Binding-site contacts:
Ligand atom O6 contacts residue TYR665 of chain 1.B at 3.8 Å.
Ligand atom C5 contacts residue 9751 of chain 1.HC at 3.6 Å.
Ligand atom C2 contacts residue ASN58 of chain 1.B at 2.4 Å.
Ligand atom O5 contacts residue 9751 of chain 1.HC at 3.0 Å.
Ligand atom C6 contacts residue 9751 of chain 1.HC at 3.9 Å.
Ligand atom C4 contacts residue LEU649 of chain 1.B at 3.9 Å (hydrophobic).
Ligand atom C5 contacts residue TRP651 of chain 1.B at 3.5 Å (hydrophobic).
Ligand atom C1 contacts residue ASN58 of chain 1.B at 1.4 Å.
Ligand atom C6 contacts residue 9751 of chain 1.HC at 3.3 Å.
Ligand atom N2 contacts residue ASN58 of chain 1.B at 2.9 Å (h-bond).
Ligand atom C7 contacts residue EDO1 of chain 2.LD at 3.7 Å.
Ligand atom C5 contacts residue ASN58 of chain 1.B at 3.6 Å.
Ligand atom C1 contacts residue GLU210 of chain 2.B at 3.8 Å.
Ligand atom C4 contacts residue 9751 of chain 1.HC at 3.6 Å.
Ligand atom C2 contacts residue GLU210 of chain 2.B at 3.3 Å.
Ligand atom O5 contacts residue TRP651 of chain 1.B at 3.4 Å.
Ligand atom C3 contacts residue ASN58 of chain 1.B at 3.8 Å.
Ligand atom O5 contacts residue LEU649 of chain 1.B at 3.5 Å.
Ligand atom C2 contacts residue 9751 of chain 1.HC at 3.6 Å.
Ligand atom O7 contacts residue ASN58 of chain 1.B at 3.9 Å.
Ligand atom C6 contacts residue TRP651 of chain 1.B at 3.4 Å (hydrophobic).
Ligand atom O4 contacts residue TRP651 of chain 1.B at 3.6 Å.
Ligand atom C4 contacts residue TRP651 of chain 1.B at 4.0 Å (hydrophobic).
Ligand atom C1 contacts residue 9751 of chain 1.HC at 3.7 Å.
Ligand atom C7 contacts residue ASN58 of chain 1.B at 3.6 Å.
Ligand atom C1 contacts residue TRP651 of chain 1.B at 3.8 Å (hydrophobic).
Ligand atom C8 contacts residue EDO1 of chain 2.LD at 3.5 Å.
Ligand atom O5 contacts residue ASN58 of chain 1.B at 2.3 Å (h-bond).
Ligand atom O3 contacts residue TRP651 of chain 1.B at 3.5 Å.
Ligand atom O7 contacts residue EDO1 of chain 2.LD at 3.2 Å (h-bond).
Ligand atom O5 contacts residue LYS405 of chain 1.B at 4.0 Å.
Ligand atom O2 contacts residue 9751 of chain 1.HC at 2.6 Å (h-bond).
Ligand atom O2 contacts residue GLU210 of chain 2.B at 2.7 Å (salt-bridge).
Ligand atom C6 contacts residue TRP651 of chain 1.B at 3.8 Å (hydrophobic).
Ligand atom C6 contacts residue VAL650 of chain 1.B at 3.5 Å (hydrophobic).
Ligand atom O6 contacts residue 9751 of chain 1.HC at 3.2 Å.
Ligand atom C6 contacts residue LEU649 of chain 1.B at 3.9 Å (hydrophobic).
Ligand atom O7 contacts residue ALA202 of chain 2.B at 4.0 Å.
Ligand atom O6 contacts residue LYS405 of chain 1.B at 3.0 Å (salt-bridge).
Ligand atom C2 contacts residue TRP651 of chain 1.B at 3.9 Å (hydrophobic).

A protein and the small-molecule ligand that binds it are described below.
Small molecule (SMILES): CC(=O)N[C@H]1[C@H](O[C@H]2[C@H](O)[C@@H](NC(C)=O)CO[C@@H]2CO)O[C@H](CO)[C@@H](O[C@@H]2O[C@H](CO[C@H]3O[C@H](CO[C@H]4O[C@H](CO)[C@@H](O)[C@H](O)[C@@H]4O[C@H]4O[C@H](CO)[C@@H](O)[C@H](O)[C@@H]4O)[C@@H](O)[C@H](O)[C@@H]3O)[C@@H](O)[C@H](O[C@H]3O[C@H](CO)[C@@H](O)[C@H](O)[C@@H]3O)[C@@H]2O)[C@@H]1O

Sequence of chain 1.B:
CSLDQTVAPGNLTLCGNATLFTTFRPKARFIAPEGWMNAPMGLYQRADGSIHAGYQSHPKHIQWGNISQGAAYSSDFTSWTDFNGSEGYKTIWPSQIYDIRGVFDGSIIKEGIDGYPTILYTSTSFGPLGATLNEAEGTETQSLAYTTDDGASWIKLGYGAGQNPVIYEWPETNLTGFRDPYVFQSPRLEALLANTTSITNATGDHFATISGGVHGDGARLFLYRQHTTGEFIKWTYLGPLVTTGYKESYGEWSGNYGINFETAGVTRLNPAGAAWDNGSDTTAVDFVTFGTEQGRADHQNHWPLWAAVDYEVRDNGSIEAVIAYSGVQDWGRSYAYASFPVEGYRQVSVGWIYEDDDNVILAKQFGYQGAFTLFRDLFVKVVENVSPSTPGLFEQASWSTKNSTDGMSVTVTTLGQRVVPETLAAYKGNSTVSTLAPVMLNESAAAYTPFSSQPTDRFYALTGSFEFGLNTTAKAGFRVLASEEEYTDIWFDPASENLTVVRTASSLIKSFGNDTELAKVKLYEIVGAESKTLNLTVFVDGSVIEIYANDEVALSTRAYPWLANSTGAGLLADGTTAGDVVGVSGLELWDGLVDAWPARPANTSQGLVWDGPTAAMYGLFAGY

Sequence of chain 2.B:
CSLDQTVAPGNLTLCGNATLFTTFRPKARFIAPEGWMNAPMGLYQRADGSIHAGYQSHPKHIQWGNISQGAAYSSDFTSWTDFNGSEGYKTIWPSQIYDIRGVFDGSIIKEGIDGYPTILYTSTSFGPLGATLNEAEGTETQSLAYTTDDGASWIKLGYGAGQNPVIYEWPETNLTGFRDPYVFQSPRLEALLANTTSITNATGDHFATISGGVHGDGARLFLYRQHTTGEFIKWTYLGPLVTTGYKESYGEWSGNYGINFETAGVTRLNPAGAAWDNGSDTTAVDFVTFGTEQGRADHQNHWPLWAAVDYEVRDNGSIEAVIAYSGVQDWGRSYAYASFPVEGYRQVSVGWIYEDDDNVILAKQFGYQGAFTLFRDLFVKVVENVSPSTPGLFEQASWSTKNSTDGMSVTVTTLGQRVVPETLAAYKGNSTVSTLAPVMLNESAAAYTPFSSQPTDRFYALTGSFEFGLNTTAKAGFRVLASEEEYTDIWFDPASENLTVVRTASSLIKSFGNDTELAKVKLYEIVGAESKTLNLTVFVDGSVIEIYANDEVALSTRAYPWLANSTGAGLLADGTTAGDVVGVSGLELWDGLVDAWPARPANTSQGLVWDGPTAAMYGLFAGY